Sequence of chain 8.A:
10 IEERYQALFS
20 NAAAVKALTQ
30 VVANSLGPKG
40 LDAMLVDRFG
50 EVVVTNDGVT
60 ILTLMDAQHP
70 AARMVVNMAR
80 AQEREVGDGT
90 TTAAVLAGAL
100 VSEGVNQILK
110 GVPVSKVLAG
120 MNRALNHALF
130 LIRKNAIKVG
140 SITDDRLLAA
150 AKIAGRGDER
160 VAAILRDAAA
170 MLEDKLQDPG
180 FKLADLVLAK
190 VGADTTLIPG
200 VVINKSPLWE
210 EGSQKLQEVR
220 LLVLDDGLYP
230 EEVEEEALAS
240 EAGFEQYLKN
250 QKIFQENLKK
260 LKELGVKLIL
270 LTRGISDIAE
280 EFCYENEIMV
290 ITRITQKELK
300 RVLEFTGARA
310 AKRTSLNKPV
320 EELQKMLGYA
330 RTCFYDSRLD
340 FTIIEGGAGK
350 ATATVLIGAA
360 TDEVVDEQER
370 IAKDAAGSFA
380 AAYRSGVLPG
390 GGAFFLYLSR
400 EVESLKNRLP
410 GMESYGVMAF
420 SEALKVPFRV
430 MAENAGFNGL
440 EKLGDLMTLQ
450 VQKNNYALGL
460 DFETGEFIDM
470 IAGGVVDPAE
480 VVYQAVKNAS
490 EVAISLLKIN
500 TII

Binding-site contacts:
Ligand atom C4' contacts residue MET430 of chain 8.A at 3.6 Å (hydrophobic).
Ligand atom O3G contacts residue GLY57 of chain 8.A at 3.2 Å (h-bond).
Ligand atom O2A contacts residue SER34 of chain 8.A at 3.0 Å (h-bond).
Ligand atom O2A contacts residue ARG155 of chain 8.A at 3.5 Å (salt-bridge).
Ligand atom O4' contacts residue GLY36 of chain 8.A at 3.6 Å.
Ligand atom O2G contacts residue ASP373 of chain 8.A at 3.3 Å (salt-bridge).
Ligand atom N7 contacts residue ILE152 of chain 8.A at 3.6 Å.
Ligand atom N3B contacts residue THR90 of chain 8.A at 3.0 Å (h-bond).
Ligand atom O2' contacts residue GLY390 of chain 8.A at 2.9 Å (h-bond).
Ligand atom O3' contacts residue MET430 of chain 8.A at 3.0 Å.
Ligand atom O3G contacts residue ASP56 of chain 8.A at 3.4 Å.
Ligand atom O1G contacts residue ASP56 of chain 8.A at 3.5 Å (salt-bridge).
Ligand atom O2' contacts residue ASP476 of chain 8.A at 3.0 Å (salt-bridge).
Ligand atom N3 contacts residue GLY390 of chain 8.A at 3.3 Å.
Ligand atom O2G contacts residue ARG155 of chain 8.A at 3.1 Å (salt-bridge).
Ligand atom PG contacts residue ARG155 of chain 8.A at 3.5 Å.
Ligand atom O3A contacts residue LEU35 of chain 8.A at 3.6 Å.
Ligand atom O2A contacts residue ASN55 of chain 8.A at 3.5 Å (h-bond).
Ligand atom O1G contacts residue THR89 of chain 8.A at 2.2 Å (h-bond).
Ligand atom O1B contacts residue MG1 of chain 8.F at 2.0 Å.
Ligand atom C2 contacts residue PHE461 of chain 8.A at 3.3 Å (hydrophobic).
Ligand atom PB contacts residue MG1 of chain 8.F at 3.4 Å.
Ligand atom O3G contacts residue THR90 of chain 8.A at 3.3 Å (h-bond).
Ligand atom O1A contacts residue ARG155 of chain 8.A at 3.3 Å (salt-bridge).
Ligand atom C8 contacts residue ILE152 of chain 8.A at 3.4 Å (hydrophobic).
Ligand atom O2G contacts residue MG1 of chain 8.F at 2.0 Å.
Ligand atom PG contacts residue MG1 of chain 8.F at 3.5 Å.
Ligand atom N3B contacts residue THR89 of chain 8.A at 3.3 Å (h-bond).
Ligand atom C2' contacts residue ASP476 of chain 8.A at 3.4 Å.
Ligand atom O3G contacts residue ARG155 of chain 8.A at 2.7 Å (salt-bridge).
Ligand atom N3 contacts residue PHE461 of chain 8.A at 3.5 Å.
Ligand atom O2B contacts residue GLY88 of chain 8.A at 3.1 Å.
Ligand atom O2B contacts residue THR91 of chain 8.A at 2.6 Å (h-bond).
Ligand atom O2G contacts residue ASP87 of chain 8.A at 2.6 Å (salt-bridge).
Ligand atom PG contacts residue THR89 of chain 8.A at 3.2 Å.
Ligand atom O5' contacts residue GLY36 of chain 8.A at 3.2 Å (h-bond).
Ligand atom O1A contacts residue MG1 of chain 8.F at 2.5 Å.
Ligand atom O1B contacts residue ASP87 of chain 8.A at 2.8 Å (salt-bridge).
Ligand atom O2A contacts residue GLY36 of chain 8.A at 3.3 Å (h-bond).
Ligand atom O2' contacts residue GLY389 of chain 8.A at 3.5 Å.

This protein binds this small molecule.
Small molecule (SMILES): Nc1ncnc2c1ncn2[C@@H]1O[C@H](CO[P](=O)(O)O[P](=O)(O)NP(=O)(O)O)[C@@H](O)[C@H]1O